Sequence of chain 2.A:
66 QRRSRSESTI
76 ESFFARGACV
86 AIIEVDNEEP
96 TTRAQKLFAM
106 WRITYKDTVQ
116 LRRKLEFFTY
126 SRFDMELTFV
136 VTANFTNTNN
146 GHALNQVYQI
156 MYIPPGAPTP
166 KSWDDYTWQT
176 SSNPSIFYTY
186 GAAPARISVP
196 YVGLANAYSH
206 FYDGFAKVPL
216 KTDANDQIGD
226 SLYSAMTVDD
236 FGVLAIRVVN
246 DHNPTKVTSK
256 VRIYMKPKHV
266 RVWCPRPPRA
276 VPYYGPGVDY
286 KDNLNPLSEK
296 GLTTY

The protein below binds the small molecule below.
Small molecule (SMILES): CCO/N=C/c1ccc(OCC[C@@H](C)CCN2CCN(c3ccncc3)C2=O)cc1

Binding-site contacts:
Ligand atom CAA contacts residue PRO179 of chain 2.A at 3.3 Å (hydrophobic).
Ligand atom CAS contacts residue TYR203 of chain 2.A at 3.7 Å (hydrophobic).
Ligand atom CAA contacts residue ILE181 of chain 2.A at 3.8 Å (hydrophobic).
Ligand atom CBA contacts residue TYR110 of chain 2.A at 3.4 Å (hydrophobic).
Ligand atom NBD contacts residue PHE236 of chain 2.A at 3.6 Å.
Ligand atom OAC contacts residue TYR110 of chain 2.A at 3.6 Å.
Ligand atom NAT contacts residue TYR157 of chain 2.A at 3.4 Å.
Ligand atom CAZ contacts residue VAL194 of chain 2.A at 3.9 Å (hydrophobic).
Ligand atom CAL contacts residue MET130 of chain 2.A at 3.2 Å (hydrophobic).
Ligand atom CAH contacts residue TYR110 of chain 2.A at 3.6 Å (hydrophobic).
Ligand atom CAX contacts residue TYR110 of chain 2.A at 3.6 Å (hydrophobic).
Ligand atom CAG contacts residue TYR110 of chain 2.A at 3.7 Å (hydrophobic).
Ligand atom OAC contacts residue PHE236 of chain 2.A at 3.5 Å.
Ligand atom CAJ contacts residue LEU132 of chain 2.A at 3.3 Å (hydrophobic).
Ligand atom NAT contacts residue ILE192 of chain 2.A at 3.8 Å.
Ligand atom CAO contacts residue PHE236 of chain 2.A at 3.7 Å (hydrophobic).
Ligand atom OAC contacts residue THR109 of chain 2.A at 3.8 Å.
Ligand atom CAL contacts residue VAL194 of chain 2.A at 3.8 Å (hydrophobic).
Ligand atom CAX contacts residue PHE236 of chain 2.A at 3.3 Å (hydrophobic).
Ligand atom CAA contacts residue ILE155 of chain 2.A at 3.8 Å (hydrophobic).
Ligand atom NBC contacts residue PHE236 of chain 2.A at 3.7 Å.
Ligand atom CAA contacts residue SER180 of chain 2.A at 3.6 Å.
Ligand atom CAI contacts residue TYR157 of chain 2.A at 3.6 Å (hydrophobic).
Ligand atom CAY contacts residue VAL194 of chain 2.A at 3.8 Å (hydrophobic).
Ligand atom CAE contacts residue SER204 of chain 2.A at 3.4 Å.
Ligand atom NAU contacts residue LYS111 of chain 2.A at 3.5 Å (salt-bridge).
Ligand atom CAB contacts residue TYR203 of chain 2.A at 3.6 Å (hydrophobic).
Ligand atom CAM contacts residue TYR157 of chain 2.A at 3.8 Å (hydrophobic).
Ligand atom CAF contacts residue LYS111 of chain 2.A at 3.6 Å.
Ligand atom CAE contacts residue TYR110 of chain 2.A at 3.8 Å (hydrophobic).
Ligand atom CAD contacts residue ILE192 of chain 2.A at 3.4 Å (hydrophobic).
Ligand atom CAQ contacts residue PHE236 of chain 2.A at 3.5 Å (hydrophobic).
Ligand atom CBB contacts residue MET130 of chain 2.A at 3.7 Å (hydrophobic).
Ligand atom CAL contacts residue LEU132 of chain 2.A at 3.9 Å (hydrophobic).
Ligand atom CAN contacts residue ILE108 of chain 2.A at 3.7 Å (hydrophobic).
Ligand atom NBD contacts residue TYR110 of chain 2.A at 3.4 Å.
Ligand atom CAJ contacts residue VAL194 of chain 2.A at 3.6 Å (hydrophobic).
Ligand atom CAR contacts residue TYR203 of chain 2.A at 3.7 Å (hydrophobic).
Ligand atom OAV contacts residue ILE192 of chain 2.A at 3.1 Å.
Ligand atom CAK contacts residue TYR157 of chain 2.A at 3.6 Å (hydrophobic).

Sequence of chain 2.C:
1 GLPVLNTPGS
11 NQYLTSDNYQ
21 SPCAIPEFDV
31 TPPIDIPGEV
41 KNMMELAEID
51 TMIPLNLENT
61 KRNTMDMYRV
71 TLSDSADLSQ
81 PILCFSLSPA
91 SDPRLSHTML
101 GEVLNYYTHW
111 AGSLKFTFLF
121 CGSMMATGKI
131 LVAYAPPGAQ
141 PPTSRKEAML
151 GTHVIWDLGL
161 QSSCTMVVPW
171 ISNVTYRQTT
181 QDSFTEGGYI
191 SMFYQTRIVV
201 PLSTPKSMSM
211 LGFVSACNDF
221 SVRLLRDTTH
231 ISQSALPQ